The small molecule below binds the protein below.
Small molecule (SMILES): CO[C@H]1/C=C/O[C@@]2(C)Oc3c(C)c(O)c4c(O)c(c(/C=N/N5CCN(C)CC5)c(O)c4c3C2=O)NC(=O)/C(C)=C\C=C[C@H](C)[C@H](O)[C@@H](C)[C@@H](O)[C@@H](C)[C@H](OC(C)=O)[C@@H]1C

Binding-site contacts:
Ligand atom O8 contacts residue GLN438 of chain 1.C at 3.7 Å.
Ligand atom C8 contacts residue GLN438 of chain 1.C at 3.3 Å.
Ligand atom O9 contacts residue GLN438 of chain 1.C at 3.6 Å.
Ligand atom C8 contacts residue SER456 of chain 1.C at 3.5 Å.
Ligand atom C32 contacts residue PHE439 of chain 1.C at 3.4 Å (hydrophobic).
Ligand atom C14 contacts residue LEU436 of chain 1.C at 3.8 Å (hydrophobic).
Ligand atom O9 contacts residue PHE439 of chain 1.C at 3.0 Å (h-bond).
Ligand atom N1 contacts residue ARG454 of chain 1.C at 3.5 Å (salt-bridge).
Ligand atom O2 contacts residue GLN438 of chain 1.C at 3.2 Å (h-bond).
Ligand atom C6 contacts residue LEU458 of chain 1.C at 3.8 Å (hydrophobic).
Ligand atom C20 contacts residue ASP441 of chain 1.C at 3.2 Å.
Ligand atom C17 contacts residue ARG613 of chain 1.C at 3.4 Å.
Ligand atom O10 contacts residue HIS451 of chain 1.C at 3.0 Å.
Ligand atom C29 contacts residue GLN435 of chain 1.C at 3.7 Å.
Ligand atom C16 contacts residue ARG454 of chain 1.C at 3.5 Å.
Ligand atom O1 contacts residue ILE497 of chain 1.C at 3.7 Å.
Ligand atom C14 contacts residue GLN435 of chain 1.C at 3.3 Å.
Ligand atom C7 contacts residue GLN438 of chain 1.C at 3.3 Å.
Ligand atom C30 contacts residue PRO489 of chain 1.C at 3.6 Å (hydrophobic).
Ligand atom C14 contacts residue GLN438 of chain 1.C at 3.3 Å.
Ligand atom C18 contacts residue ARG454 of chain 1.C at 3.6 Å.
Ligand atom O11 contacts residue PRO489 of chain 1.C at 3.5 Å.
Ligand atom C32 contacts residue HIS680 of chain 1.C at 3.4 Å.
Ligand atom C23 contacts residue PHE439 of chain 1.C at 3.5 Å (hydrophobic).
Ligand atom O1 contacts residue ARG454 of chain 1.C at 2.7 Å (salt-bridge).
Ligand atom C43 contacts residue ASN493 of chain 1.C at 3.7 Å.
Ligand atom O4 contacts residue ARG465 of chain 1.C at 3.6 Å.
Ligand atom C15 contacts residue ARG454 of chain 1.C at 3.6 Å.
Ligand atom O11 contacts residue ILE497 of chain 1.C at 3.2 Å.
Ligand atom C1 contacts residue ILE497 of chain 1.C at 3.4 Å (hydrophobic).
Ligand atom C17 contacts residue ARG454 of chain 1.C at 3.5 Å.
Ligand atom C19 contacts residue ARG454 of chain 1.C at 3.2 Å.
Ligand atom C2 contacts residue ILE497 of chain 1.C at 3.7 Å (hydrophobic).
Ligand atom O8 contacts residue PHE439 of chain 1.C at 2.9 Å (h-bond).
Ligand atom O9 contacts residue HIS451 of chain 1.C at 3.4 Å (h-bond).
Ligand atom C19 contacts residue ASP441 of chain 1.C at 3.3 Å.
Ligand atom C14 contacts residue SER456 of chain 1.C at 3.5 Å.
Ligand atom O2 contacts residue SER456 of chain 1.C at 2.6 Å (h-bond).
Ligand atom C9 contacts residue ILE497 of chain 1.C at 3.6 Å (hydrophobic).
Ligand atom O6 contacts residue GLN438 of chain 1.C at 3.6 Å.

Sequence of chain 1.C:
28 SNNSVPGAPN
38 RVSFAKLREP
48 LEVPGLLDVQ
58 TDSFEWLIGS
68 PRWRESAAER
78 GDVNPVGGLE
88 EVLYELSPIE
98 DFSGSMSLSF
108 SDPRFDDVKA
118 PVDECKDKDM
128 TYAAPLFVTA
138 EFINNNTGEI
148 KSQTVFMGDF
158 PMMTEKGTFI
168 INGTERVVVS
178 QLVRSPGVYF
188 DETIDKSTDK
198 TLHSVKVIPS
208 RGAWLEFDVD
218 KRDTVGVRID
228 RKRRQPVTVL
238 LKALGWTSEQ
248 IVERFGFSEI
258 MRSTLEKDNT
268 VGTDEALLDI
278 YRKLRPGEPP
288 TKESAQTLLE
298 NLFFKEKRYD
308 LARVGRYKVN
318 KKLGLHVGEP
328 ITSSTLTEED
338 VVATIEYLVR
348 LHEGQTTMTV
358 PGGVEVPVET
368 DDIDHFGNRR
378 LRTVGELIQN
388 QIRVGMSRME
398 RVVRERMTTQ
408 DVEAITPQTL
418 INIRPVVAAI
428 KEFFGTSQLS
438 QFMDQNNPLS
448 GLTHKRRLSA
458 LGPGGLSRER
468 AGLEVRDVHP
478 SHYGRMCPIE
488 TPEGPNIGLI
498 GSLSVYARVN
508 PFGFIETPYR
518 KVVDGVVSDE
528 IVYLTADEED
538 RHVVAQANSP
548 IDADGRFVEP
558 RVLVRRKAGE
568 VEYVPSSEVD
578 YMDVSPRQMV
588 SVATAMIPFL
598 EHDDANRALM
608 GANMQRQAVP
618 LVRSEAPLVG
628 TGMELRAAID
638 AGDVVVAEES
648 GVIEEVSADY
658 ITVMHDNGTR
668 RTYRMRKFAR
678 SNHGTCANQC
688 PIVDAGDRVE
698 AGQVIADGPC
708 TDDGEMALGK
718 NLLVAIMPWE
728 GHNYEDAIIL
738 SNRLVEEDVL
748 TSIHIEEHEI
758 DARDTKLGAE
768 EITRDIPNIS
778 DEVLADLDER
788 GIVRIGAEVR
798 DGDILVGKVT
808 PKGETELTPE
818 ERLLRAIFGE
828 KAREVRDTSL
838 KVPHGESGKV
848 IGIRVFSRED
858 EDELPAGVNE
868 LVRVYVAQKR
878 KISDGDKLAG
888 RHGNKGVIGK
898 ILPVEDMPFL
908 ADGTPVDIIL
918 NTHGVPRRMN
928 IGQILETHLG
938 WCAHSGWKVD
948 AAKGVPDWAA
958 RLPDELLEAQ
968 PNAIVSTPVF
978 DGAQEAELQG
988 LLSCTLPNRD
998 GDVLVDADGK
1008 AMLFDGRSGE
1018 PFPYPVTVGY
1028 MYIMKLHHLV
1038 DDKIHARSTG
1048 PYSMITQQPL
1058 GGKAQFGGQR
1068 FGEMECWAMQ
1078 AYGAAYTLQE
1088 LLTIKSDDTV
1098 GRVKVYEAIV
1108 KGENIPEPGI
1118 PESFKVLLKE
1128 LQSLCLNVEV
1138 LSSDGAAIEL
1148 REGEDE